The protein below binds the small molecule below.
Small molecule (SMILES): N[C@@H](CCCC[NH3+])C(=O)O

Binding-site contacts:
Ligand atom NZ contacts residue MET246 of chain 1.A at 4.4 Å.
Ligand atom CG contacts residue MET249 of chain 1.A at 4.3 Å (hydrophobic).
Ligand atom N contacts residue GLY148 of chain 1.A at 4.2 Å.
Ligand atom CE contacts residue MET246 of chain 1.A at 4.0 Å (hydrophobic).
Ligand atom OXT contacts residue TRP147 of chain 1.A at 4.0 Å.
Ligand atom CE contacts residue ILE132 of chain 1.A at 4.2 Å (hydrophobic).
Ligand atom CA contacts residue HIS146 of chain 1.A at 3.7 Å.
Ligand atom NZ contacts residue CYS230 of chain 1.A at 4.1 Å.
Ligand atom CA contacts residue THR245 of chain 1.A at 3.7 Å.
Ligand atom CE contacts residue ASN228 of chain 1.A at 3.4 Å.
Ligand atom O contacts residue HIS143 of chain 1.A at 2.7 Å (h-bond).
Ligand atom N contacts residue THR245 of chain 1.A at 2.9 Å (h-bond).
Ligand atom NZ contacts residue ASN228 of chain 1.A at 3.5 Å (h-bond).
Ligand atom C contacts residue HIS143 of chain 1.A at 3.8 Å.
Ligand atom N contacts residue TRP147 of chain 1.A at 3.1 Å (h-bond).
Ligand atom O contacts residue MET249 of chain 1.A at 3.4 Å (h-bond).
Ligand atom C contacts residue ARG83 of chain 1.A at 3.5 Å.
Ligand atom CG contacts residue MET246 of chain 1.A at 3.7 Å (hydrophobic).
Ligand atom O contacts residue ARG83 of chain 1.A at 2.8 Å (salt-bridge).
Ligand atom CB contacts residue THR245 of chain 1.A at 3.8 Å.
Ligand atom O contacts residue HIS146 of chain 1.A at 3.5 Å.
Ligand atom OXT contacts residue LEU75 of chain 1.A at 4.1 Å.
Ligand atom C contacts residue TRP147 of chain 1.A at 4.1 Å (hydrophobic).
Ligand atom C contacts residue HIS146 of chain 1.A at 3.5 Å.
Ligand atom CA contacts residue TRP147 of chain 1.A at 3.7 Å (hydrophobic).
Ligand atom NZ contacts residue GLU129 of chain 1.A at 3.0 Å (salt-bridge).
Ligand atom C contacts residue THR245 of chain 1.A at 3.9 Å.
Ligand atom CD contacts residue MET246 of chain 1.A at 3.8 Å (hydrophobic).
Ligand atom OXT contacts residue ARG83 of chain 1.A at 2.9 Å (salt-bridge).
Ligand atom OXT contacts residue THR78 of chain 1.A at 4.2 Å.
Ligand atom N contacts residue TRP177 of chain 1.A at 3.7 Å.
Ligand atom CB contacts residue MET249 of chain 1.A at 3.8 Å (hydrophobic).
Ligand atom CE contacts residue GLU129 of chain 1.A at 3.8 Å.
Ligand atom C contacts residue MET249 of chain 1.A at 4.0 Å (hydrophobic).
Ligand atom CB contacts residue MET246 of chain 1.A at 3.8 Å (hydrophobic).
Ligand atom CD contacts residue GLU129 of chain 1.A at 3.5 Å.
Ligand atom CG contacts residue HIS143 of chain 1.A at 4.2 Å.
Ligand atom OXT contacts residue THR245 of chain 1.A at 3.5 Å (h-bond).
Ligand atom CG contacts residue PHE250 of chain 1.A at 4.3 Å (hydrophobic).
Ligand atom OXT contacts residue HIS146 of chain 1.A at 3.5 Å.

Sequence of chain 1.A:
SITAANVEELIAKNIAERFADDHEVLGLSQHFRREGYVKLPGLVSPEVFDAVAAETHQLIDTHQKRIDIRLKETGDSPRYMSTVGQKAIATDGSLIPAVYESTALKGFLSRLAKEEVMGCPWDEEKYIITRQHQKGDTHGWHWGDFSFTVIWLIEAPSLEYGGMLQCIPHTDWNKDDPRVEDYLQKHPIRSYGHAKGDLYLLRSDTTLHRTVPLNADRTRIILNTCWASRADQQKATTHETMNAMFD